Binding-site contacts:
Ligand atom C2 contacts residue ASN37 of chain 1.B at 3.5 Å.
Ligand atom N2 contacts residue ASN37 of chain 1.B at 3.0 Å (h-bond).
Ligand atom C5 contacts residue GLU35 of chain 1.B at 3.2 Å.
Ligand atom C6 contacts residue GLU35 of chain 1.B at 4.1 Å.
Ligand atom O6 contacts residue GLU35 of chain 1.B at 3.9 Å.
Ligand atom C4 contacts residue GLU35 of chain 1.B at 4.3 Å.
Ligand atom C7 contacts residue ASN54 of chain 1.B at 2.9 Å.
Ligand atom C3 contacts residue ASN54 of chain 1.B at 3.8 Å.
Ligand atom C8 contacts residue ASN54 of chain 1.B at 4.2 Å.
Ligand atom N2 contacts residue ASN54 of chain 1.B at 2.9 Å (h-bond).
Ligand atom C7 contacts residue ASN37 of chain 1.B at 3.2 Å.
Ligand atom O7 contacts residue GLU53 of chain 1.B at 2.7 Å (salt-bridge).
Ligand atom C6 contacts residue ASN36 of chain 1.B at 4.1 Å.
Ligand atom N2 contacts residue GLU35 of chain 1.B at 4.4 Å.
Ligand atom C3 contacts residue GLU35 of chain 1.B at 4.1 Å.
Ligand atom C8 contacts residue ASN37 of chain 1.B at 3.7 Å.
Ligand atom C1 contacts residue GLU35 of chain 1.B at 2.9 Å.
Ligand atom C5 contacts residue ASN36 of chain 1.B at 4.2 Å.
Ligand atom O6 contacts residue ASN36 of chain 1.B at 3.0 Å (h-bond).
Ligand atom C2 contacts residue ASN54 of chain 1.B at 2.5 Å.
Ligand atom C1 contacts residue ASN37 of chain 1.B at 2.9 Å.
Ligand atom O5 contacts residue ASN36 of chain 1.B at 4.0 Å.
Ligand atom O5 contacts residue ASN37 of chain 1.B at 4.1 Å.
Ligand atom N2 contacts residue GLU53 of chain 1.B at 4.4 Å.
Ligand atom O5 contacts residue ASN54 of chain 1.B at 2.4 Å (h-bond).
Ligand atom C4 contacts residue ASN54 of chain 1.B at 4.2 Å.
Ligand atom C8 contacts residue GLU53 of chain 1.B at 3.0 Å.
Ligand atom C7 contacts residue GLU53 of chain 1.B at 3.2 Å.
Ligand atom O7 contacts residue ASN37 of chain 1.B at 3.6 Å (h-bond).
Ligand atom O7 contacts residue ASN54 of chain 1.B at 2.6 Å (h-bond).
Ligand atom C2 contacts residue GLU35 of chain 1.B at 4.0 Å.
Ligand atom C3 contacts residue ASN37 of chain 1.B at 4.3 Å.
Ligand atom O5 contacts residue GLU35 of chain 1.B at 3.1 Å (salt-bridge).
Ligand atom C5 contacts residue ASN54 of chain 1.B at 3.7 Å.
Ligand atom C1 contacts residue ASN54 of chain 1.B at 1.4 Å.

Sequence of chain 1.B:
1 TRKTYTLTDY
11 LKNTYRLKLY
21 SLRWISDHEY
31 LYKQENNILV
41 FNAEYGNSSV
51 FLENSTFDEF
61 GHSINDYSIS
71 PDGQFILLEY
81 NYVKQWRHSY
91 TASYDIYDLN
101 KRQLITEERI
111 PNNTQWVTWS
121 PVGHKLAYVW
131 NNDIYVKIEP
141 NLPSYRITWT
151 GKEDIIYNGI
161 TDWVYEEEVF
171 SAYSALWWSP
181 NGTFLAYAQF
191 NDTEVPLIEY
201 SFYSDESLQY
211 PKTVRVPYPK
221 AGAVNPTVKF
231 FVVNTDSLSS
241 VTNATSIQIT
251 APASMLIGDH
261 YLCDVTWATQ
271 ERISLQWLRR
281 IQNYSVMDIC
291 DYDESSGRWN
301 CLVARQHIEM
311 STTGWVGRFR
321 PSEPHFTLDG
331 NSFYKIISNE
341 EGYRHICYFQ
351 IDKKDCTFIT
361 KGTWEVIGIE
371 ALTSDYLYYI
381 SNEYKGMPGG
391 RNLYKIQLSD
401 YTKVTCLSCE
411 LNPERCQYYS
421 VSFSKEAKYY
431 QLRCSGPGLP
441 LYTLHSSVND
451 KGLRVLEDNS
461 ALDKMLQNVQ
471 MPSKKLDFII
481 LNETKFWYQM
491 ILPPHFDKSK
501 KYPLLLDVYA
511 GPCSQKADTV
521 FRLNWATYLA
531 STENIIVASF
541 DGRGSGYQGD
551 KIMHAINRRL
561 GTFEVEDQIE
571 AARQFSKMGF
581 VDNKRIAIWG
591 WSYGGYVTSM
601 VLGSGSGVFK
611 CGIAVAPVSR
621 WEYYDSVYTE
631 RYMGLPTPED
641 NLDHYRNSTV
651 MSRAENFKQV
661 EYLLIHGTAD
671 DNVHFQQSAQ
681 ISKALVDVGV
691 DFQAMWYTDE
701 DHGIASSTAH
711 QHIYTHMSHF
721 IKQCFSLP

This protein binds this small molecule.
Small molecule (SMILES): CC(=O)N[C@@H]1[C@@H](O)[C@H](O)[C@@H](CO)O[C@H]1O